Binding-site contacts:
Ligand atom CD2 contacts residue TRP47 of chain 1.A at 3.7 Å (hydrophobic).
Ligand atom O contacts residue TRP47 of chain 1.A at 2.9 Å (h-bond).
Ligand atom CE1 contacts residue PRO12 of chain 1.A at 3.3 Å (hydrophobic).
Ligand atom CA contacts residue GLY113 of chain 1.A at 3.3 Å.
Ligand atom CD contacts residue GLU106 of chain 1.A at 2.9 Å.
Ligand atom OH contacts residue HIS11 of chain 1.A at 3.4 Å.
Ligand atom CE contacts residue LEU13 of chain 1.A at 3.5 Å (hydrophobic).
Ligand atom OH contacts residue PRO12 of chain 1.A at 2.6 Å (h-bond).
Ligand atom NE contacts residue GLU106 of chain 1.A at 2.6 Å (salt-bridge).
Ligand atom CG contacts residue GLU106 of chain 1.A at 3.5 Å.
Ligand atom N contacts residue GLY113 of chain 1.A at 3.0 Å (h-bond).
Ligand atom CE1 contacts residue HIS11 of chain 1.A at 3.4 Å.
Ligand atom O contacts residue GLY113 of chain 1.A at 3.3 Å (h-bond).
Ligand atom CB contacts residue GLY113 of chain 1.A at 3.8 Å.
Ligand atom CD1 contacts residue LEU109 of chain 1.A at 3.5 Å (hydrophobic).
Ligand atom CB contacts residue GLN14 of chain 1.A at 3.4 Å.
Ligand atom O contacts residue TRP47 of chain 1.A at 3.7 Å.
Ligand atom O contacts residue GLU114 of chain 1.A at 3.5 Å.
Ligand atom CD2 contacts residue VAL43 of chain 1.A at 3.6 Å (hydrophobic).
Ligand atom CZ contacts residue GLU106 of chain 1.A at 3.7 Å.
Ligand atom NH2 contacts residue ASP117 of chain 1.A at 3.2 Å.
Ligand atom CZ contacts residue HIS11 of chain 1.A at 3.5 Å.
Ligand atom CA contacts residue GLN14 of chain 1.A at 3.8 Å.
Ligand atom CG contacts residue VAL43 of chain 1.A at 3.7 Å (hydrophobic).
Ligand atom NH2 contacts residue ASP118 of chain 1.A at 3.5 Å (salt-bridge).
Ligand atom O contacts residue GLN14 of chain 1.A at 3.5 Å (h-bond).
Ligand atom NH1 contacts residue GLU106 of chain 1.A at 3.4 Å (salt-bridge).
Ligand atom CD contacts residue LEU13 of chain 1.A at 3.8 Å (hydrophobic).
Ligand atom CZ contacts residue PRO12 of chain 1.A at 3.4 Å (hydrophobic).
Ligand atom CB contacts residue TRP47 of chain 1.A at 3.6 Å (hydrophobic).
Ligand atom CE1 contacts residue GLU44 of chain 1.A at 3.6 Å.
Ligand atom N contacts residue GLN14 of chain 1.A at 3.1 Å (h-bond).
Ligand atom CZ contacts residue ASP117 of chain 1.A at 3.7 Å.
Ligand atom CD2 contacts residue LEU109 of chain 1.A at 3.8 Å (hydrophobic).
Ligand atom NZ contacts residue LEU13 of chain 1.A at 2.8 Å (h-bond).
Ligand atom CD2 contacts residue VAL43 of chain 1.A at 3.8 Å (hydrophobic).
Ligand atom CD contacts residue PRO12 of chain 1.A at 3.5 Å (hydrophobic).
Ligand atom C contacts residue GLY113 of chain 1.A at 3.6 Å.
Ligand atom CZ contacts residue VAL43 of chain 1.A at 3.8 Å (hydrophobic).
Ligand atom CB contacts residue ARG160 of chain 1.A at 3.6 Å.

The protein below binds the small molecule below.
Small molecule (SMILES): CC(=O)N[C@@H](CCCCN)C(=O)N[C@@H](CCCCN)C(=O)N[C@@H](CCCN=C(N)N)C(=O)N[C@@H](Cc1ccc(O)cc1)C(=O)N[C@@H](CO)C(=O)N[C@@H](CCCN=C(N)N)C(=O)N[C@]1(C)CCC/C=C\CCC[C@](C)(C(=O)N[C@@H](Cc2ccccc2)C(N)=O)NC(=O)[C@H](CC(C)C)NC(=O)[C@H](CC(C)C)NC(=O)[C@H](CCC(N)=O)NC1=O

Sequence of chain 1.A:
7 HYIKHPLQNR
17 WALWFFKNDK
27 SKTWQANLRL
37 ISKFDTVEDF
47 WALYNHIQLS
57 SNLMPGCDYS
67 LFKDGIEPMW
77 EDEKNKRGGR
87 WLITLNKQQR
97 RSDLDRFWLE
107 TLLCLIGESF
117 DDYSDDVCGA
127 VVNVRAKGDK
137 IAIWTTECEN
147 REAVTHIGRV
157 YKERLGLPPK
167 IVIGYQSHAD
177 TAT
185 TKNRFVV